Sequence of chain 1.A:
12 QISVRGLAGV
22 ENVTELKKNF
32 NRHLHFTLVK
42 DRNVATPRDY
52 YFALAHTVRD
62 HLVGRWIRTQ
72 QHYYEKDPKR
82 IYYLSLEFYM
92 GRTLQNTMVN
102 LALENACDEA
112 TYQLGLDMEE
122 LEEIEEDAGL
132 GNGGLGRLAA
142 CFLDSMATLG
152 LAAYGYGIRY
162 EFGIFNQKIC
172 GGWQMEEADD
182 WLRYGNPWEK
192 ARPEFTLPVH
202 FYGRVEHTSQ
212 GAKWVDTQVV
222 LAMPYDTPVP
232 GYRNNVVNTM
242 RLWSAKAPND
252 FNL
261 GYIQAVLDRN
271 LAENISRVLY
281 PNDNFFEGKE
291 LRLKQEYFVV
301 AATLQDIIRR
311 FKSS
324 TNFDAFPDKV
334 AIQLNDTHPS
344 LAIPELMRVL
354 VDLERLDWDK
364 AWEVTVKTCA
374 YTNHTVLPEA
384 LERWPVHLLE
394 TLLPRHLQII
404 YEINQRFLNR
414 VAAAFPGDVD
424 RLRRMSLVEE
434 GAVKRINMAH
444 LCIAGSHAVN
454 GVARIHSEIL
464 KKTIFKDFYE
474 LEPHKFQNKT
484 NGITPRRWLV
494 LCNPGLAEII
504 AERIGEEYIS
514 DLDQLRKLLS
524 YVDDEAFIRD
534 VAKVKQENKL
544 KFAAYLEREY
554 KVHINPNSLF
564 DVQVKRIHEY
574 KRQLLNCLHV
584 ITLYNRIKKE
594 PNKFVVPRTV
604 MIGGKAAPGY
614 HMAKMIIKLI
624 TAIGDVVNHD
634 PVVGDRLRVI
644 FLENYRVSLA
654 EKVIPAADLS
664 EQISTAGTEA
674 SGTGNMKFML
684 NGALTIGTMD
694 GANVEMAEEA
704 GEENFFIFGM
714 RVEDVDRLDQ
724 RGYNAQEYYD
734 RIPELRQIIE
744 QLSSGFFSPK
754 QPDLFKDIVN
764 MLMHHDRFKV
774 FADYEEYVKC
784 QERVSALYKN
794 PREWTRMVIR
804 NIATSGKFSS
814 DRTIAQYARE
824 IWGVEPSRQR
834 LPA

Binding-site contacts:
Ligand atom C13 contacts residue PRO229 of chain 1.A at 3.8 Å (hydrophobic).
Ligand atom C13 contacts residue PRO188 of chain 1.A at 3.6 Å (hydrophobic).
Ligand atom C8 contacts residue GLU190 of chain 1.A at 3.9 Å.
Ligand atom C14 contacts residue ARG60 of chain 1.A at 4.0 Å.
Ligand atom O6' contacts residue LYS191 of chain 1.A at 3.1 Å (salt-bridge).
Ligand atom N5 contacts residue GLU190 of chain 1.A at 3.8 Å.
Ligand atom N3 contacts residue ARG60 of chain 1.A at 3.8 Å.
Ligand atom C13 contacts residue TRP189 of chain 1.A at 3.6 Å (hydrophobic).
Ligand atom C11 contacts residue ARG60 of chain 1.A at 3.4 Å.
Ligand atom C4 contacts residue ARG60 of chain 1.A at 3.3 Å.
Ligand atom C6' contacts residue LYS191 of chain 1.A at 3.5 Å.
Ligand atom C7 contacts residue GLU190 of chain 1.A at 3.2 Å.
Ligand atom O6' contacts residue ALA192 of chain 1.A at 2.5 Å (h-bond).
Ligand atom C6' contacts residue GLU190 of chain 1.A at 3.8 Å.
Ligand atom C6 contacts residue ARG60 of chain 1.A at 3.3 Å.
Ligand atom C6' contacts residue ALA192 of chain 1.A at 2.6 Å (hydrophobic).
Ligand atom C12 contacts residue GLU190 of chain 1.A at 3.6 Å.
Ligand atom N2 contacts residue LYS191 of chain 1.A at 4.1 Å.
Ligand atom C7 contacts residue PRO188 of chain 1.A at 3.9 Å (hydrophobic).
Ligand atom C8 contacts residue ARG60 of chain 1.A at 3.7 Å.
Ligand atom C4 contacts residue LYS191 of chain 1.A at 3.5 Å.
Ligand atom C15 contacts residue VAL64 of chain 1.A at 3.7 Å (hydrophobic).
Ligand atom N5 contacts residue LYS191 of chain 1.A at 3.9 Å.
Ligand atom C8 contacts residue PRO188 of chain 1.A at 3.8 Å (hydrophobic).
Ligand atom C7 contacts residue LYS191 of chain 1.A at 4.0 Å.
Ligand atom C12 contacts residue PRO188 of chain 1.A at 3.5 Å (hydrophobic).
Ligand atom C5' contacts residue ALA192 of chain 1.A at 4.0 Å (hydrophobic).
Ligand atom C9 contacts residue ARG60 of chain 1.A at 3.5 Å.
Ligand atom C13 contacts residue ARG60 of chain 1.A at 3.9 Å.
Ligand atom C14 contacts residue TRP67 of chain 1.A at 3.9 Å (hydrophobic).
Ligand atom C6 contacts residue LYS191 of chain 1.A at 3.8 Å.
Ligand atom C7 contacts residue ARG60 of chain 1.A at 3.4 Å.
Ligand atom C10 contacts residue ARG60 of chain 1.A at 3.4 Å.
Ligand atom C10 contacts residue VAL64 of chain 1.A at 4.1 Å (hydrophobic).
Ligand atom C12 contacts residue LYS191 of chain 1.A at 4.1 Å.
Ligand atom C14 contacts residue PRO229 of chain 1.A at 3.6 Å (hydrophobic).
Ligand atom N5 contacts residue ARG60 of chain 1.A at 3.7 Å.
Ligand atom C15 contacts residue ARG60 of chain 1.A at 3.5 Å.
Ligand atom N3 contacts residue LYS191 of chain 1.A at 3.7 Å.
Ligand atom C12 contacts residue TRP189 of chain 1.A at 3.4 Å (hydrophobic).

The small molecule below binds the protein below.
Small molecule (SMILES): OC[C@H]1O[C@@H](c2nc(-c3ccc4ccccc4c3)n[nH]2)[C@H](O)[C@@H](O)[C@@H]1O